Sequence of chain 1.A:
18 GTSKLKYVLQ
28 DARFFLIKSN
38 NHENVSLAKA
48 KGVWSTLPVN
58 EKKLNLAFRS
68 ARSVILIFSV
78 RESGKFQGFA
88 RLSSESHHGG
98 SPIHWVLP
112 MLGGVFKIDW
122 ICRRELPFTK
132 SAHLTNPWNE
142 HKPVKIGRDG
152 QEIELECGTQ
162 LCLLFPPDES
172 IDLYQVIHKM

Binding-site contacts:
Ligand atom CAF contacts residue LEU113 of chain 1.A at 4.3 Å (hydrophobic).
Ligand atom CAA contacts residue TRP51 of chain 1.A at 3.4 Å (hydrophobic).
Ligand atom CAJ contacts residue ASN41 of chain 1.A at 4.0 Å.
Ligand atom OAC contacts residue TRP51 of chain 1.A at 4.4 Å.
Ligand atom CAF contacts residue LEU104 of chain 1.A at 4.4 Å (hydrophobic).
Ligand atom NAG contacts residue ASP150 of chain 1.A at 4.0 Å.
Ligand atom NAG contacts residue SER52 of chain 1.A at 3.7 Å.
Ligand atom OAC contacts residue ASN41 of chain 1.A at 2.9 Å (h-bond).
Ligand atom CAA contacts residue TRP102 of chain 1.A at 3.4 Å (hydrophobic).
Ligand atom CAJ contacts residue LEU113 of chain 1.A at 4.2 Å (hydrophobic).
Ligand atom CAD contacts residue THR53 of chain 1.A at 3.6 Å.
Ligand atom NAG contacts residue LEU113 of chain 1.A at 4.2 Å.
Ligand atom CAA contacts residue LEU113 of chain 1.A at 4.3 Å (hydrophobic).
Ligand atom CAB contacts residue PRO105 of chain 1.A at 3.5 Å (hydrophobic).
Ligand atom CAA contacts residue SER52 of chain 1.A at 3.3 Å.
Ligand atom NAH contacts residue LEU113 of chain 1.A at 3.8 Å.
Ligand atom CAD contacts residue LEU54 of chain 1.A at 3.8 Å (hydrophobic).
Ligand atom CAL contacts residue SER52 of chain 1.A at 4.2 Å.
Ligand atom CAB contacts residue ASN37 of chain 1.A at 4.3 Å.
Ligand atom NAH contacts residue ASN41 of chain 1.A at 4.5 Å.
Ligand atom OAC contacts residue LEU104 of chain 1.A at 4.3 Å.
Ligand atom CAJ contacts residue SER52 of chain 1.A at 3.9 Å.
Ligand atom CAE contacts residue ASP150 of chain 1.A at 4.0 Å.
Ligand atom NAG contacts residue LEU54 of chain 1.A at 4.4 Å.
Ligand atom CAK contacts residue LEU54 of chain 1.A at 4.4 Å (hydrophobic).
Ligand atom CAA contacts residue ASN41 of chain 1.A at 3.9 Å.
Ligand atom CAE contacts residue LEU54 of chain 1.A at 3.6 Å (hydrophobic).
Ligand atom NAH contacts residue SER52 of chain 1.A at 2.7 Å (h-bond).
Ligand atom CAK contacts residue LEU113 of chain 1.A at 4.5 Å (hydrophobic).
Ligand atom CAD contacts residue LEU113 of chain 1.A at 4.4 Å (hydrophobic).
Ligand atom CAD contacts residue ASP150 of chain 1.A at 3.3 Å.
Ligand atom CAL contacts residue LEU113 of chain 1.A at 4.2 Å (hydrophobic).
Ligand atom NAG contacts residue THR53 of chain 1.A at 3.9 Å.
Ligand atom NAH contacts residue TRP51 of chain 1.A at 3.5 Å.
Ligand atom CAJ contacts residue TRP51 of chain 1.A at 4.1 Å (hydrophobic).

This small molecule binds to this protein.
Small molecule (SMILES): CNC(=O)c1cc(NC)ccn1